A protein and the small-molecule ligand that binds it are described below.
Small molecule (SMILES): CC(=O)N[C@H]1[C@H](O[C@H]2[C@H](O)[C@@H](NC(C)=O)CO[C@@H]2CO)O[C@H](CO)[C@@H](O[C@@H]2O[C@H](CO[C@H]3O[C@H](CO[C@H]4O[C@H](CO)[C@@H](O)[C@H](O)[C@@H]4O[C@@H]4O[C@H](COP(=O)(O)O)[C@@H](O)[C@H](O)[C@@H]4O)[C@@H](O)[C@H](O)[C@@H]3O)[C@@H](O)[C@H](O[C@H]3O[C@H](CO)[C@@H](O)[C@H](O)[C@@H]3O)[C@@H]2O)[C@@H]1O

Sequence of chain 1.A:
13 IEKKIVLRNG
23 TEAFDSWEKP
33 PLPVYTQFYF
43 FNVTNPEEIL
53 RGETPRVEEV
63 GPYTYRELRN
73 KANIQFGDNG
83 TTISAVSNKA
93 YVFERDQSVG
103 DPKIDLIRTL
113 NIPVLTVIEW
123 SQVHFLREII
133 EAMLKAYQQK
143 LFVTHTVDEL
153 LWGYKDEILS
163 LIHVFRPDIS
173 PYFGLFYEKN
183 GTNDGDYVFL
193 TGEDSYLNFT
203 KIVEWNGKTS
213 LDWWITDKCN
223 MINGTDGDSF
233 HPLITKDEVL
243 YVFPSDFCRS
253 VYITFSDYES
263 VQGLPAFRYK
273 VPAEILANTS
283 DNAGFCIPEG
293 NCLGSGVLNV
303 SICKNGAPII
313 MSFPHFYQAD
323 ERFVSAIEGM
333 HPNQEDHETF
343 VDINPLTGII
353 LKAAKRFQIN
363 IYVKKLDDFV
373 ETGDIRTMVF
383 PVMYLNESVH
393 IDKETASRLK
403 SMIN

Binding-site contacts:
Ligand atom N2 contacts residue ASN301 of chain 1.A at 2.9 Å (h-bond).
Ligand atom O3 contacts residue ARG129 of chain 1.A at 4.0 Å.
Ligand atom O5 contacts residue PRO290 of chain 1.A at 4.0 Å.
Ligand atom O5 contacts residue SER303 of chain 1.A at 4.1 Å.
Ligand atom O6 contacts residue ILE304 of chain 1.A at 3.7 Å.
Ligand atom O5 contacts residue ILE289 of chain 1.A at 4.0 Å.
Ligand atom C5 contacts residue GLN124 of chain 1.A at 4.1 Å.
Ligand atom O2P contacts residue ILE131 of chain 1.A at 3.9 Å.
Ligand atom O2P contacts residue LEU128 of chain 1.A at 3.2 Å.
Ligand atom C3 contacts residue HIS126 of chain 1.A at 4.0 Å.
Ligand atom O1P contacts residue GLU130 of chain 1.A at 3.3 Å.
Ligand atom C6 contacts residue VAL125 of chain 1.A at 3.6 Å (hydrophobic).
Ligand atom C2 contacts residue ASN301 of chain 1.A at 2.5 Å.
Ligand atom O3 contacts residue VAL125 of chain 1.A at 3.5 Å.
Ligand atom C5 contacts residue ASN301 of chain 1.A at 3.6 Å.
Ligand atom C8 contacts residue TYR364 of chain 1.A at 3.8 Å (hydrophobic).
Ligand atom O4 contacts residue ARG129 of chain 1.A at 3.5 Å.
Ligand atom O6 contacts residue ILE289 of chain 1.A at 3.0 Å.
Ligand atom O2P contacts residue GLU130 of chain 1.A at 2.8 Å (salt-bridge).
Ligand atom C2 contacts residue HIS126 of chain 1.A at 3.9 Å.
Ligand atom O5 contacts residue VAL125 of chain 1.A at 4.0 Å.
Ligand atom C6 contacts residue HIS126 of chain 1.A at 3.8 Å.
Ligand atom C6 contacts residue ILE289 of chain 1.A at 4.1 Å (hydrophobic).
Ligand atom O7 contacts residue ASN301 of chain 1.A at 3.5 Å (h-bond).
Ligand atom O2P contacts residue ARG129 of chain 1.A at 2.7 Å (salt-bridge).
Ligand atom C5 contacts residue SER303 of chain 1.A at 4.0 Å.
Ligand atom C1 contacts residue ASN301 of chain 1.A at 1.4 Å.
Ligand atom O3 contacts residue HIS126 of chain 1.A at 4.1 Å.
Ligand atom C3 contacts residue ASN301 of chain 1.A at 3.8 Å.
Ligand atom O5 contacts residue HIS126 of chain 1.A at 4.1 Å.
Ligand atom O3P contacts residue ILE131 of chain 1.A at 3.5 Å.
Ligand atom C1 contacts residue HIS126 of chain 1.A at 3.7 Å.
Ligand atom O5 contacts residue ASN301 of chain 1.A at 2.4 Å (h-bond).
Ligand atom P contacts residue GLU130 of chain 1.A at 4.0 Å.
Ligand atom O7 contacts residue VAL125 of chain 1.A at 3.9 Å.
Ligand atom O4 contacts residue HIS126 of chain 1.A at 3.9 Å.
Ligand atom O4 contacts residue GLU130 of chain 1.A at 3.9 Å.
Ligand atom C1 contacts residue VAL125 of chain 1.A at 3.9 Å (hydrophobic).
Ligand atom C7 contacts residue ASN301 of chain 1.A at 3.3 Å.
Ligand atom C3 contacts residue ARG129 of chain 1.A at 4.1 Å.